This protein binds this small molecule.
Small molecule (SMILES): c1ccc(-c2nsc(N3CCNCC3)n2)cc1

Binding-site contacts:
Ligand atom CAA contacts residue HIS177 of chain 1.B at 4.2 Å.
Ligand atom CAC contacts residue SER179 of chain 1.B at 3.8 Å.
Ligand atom SAM contacts residue ASP270 of chain 1.B at 4.2 Å.
Ligand atom CAE contacts residue MET210 of chain 1.B at 4.0 Å (hydrophobic).
Ligand atom NJ contacts residue ASP270 of chain 1.B at 3.5 Å.
Ligand atom CAA contacts residue SER179 of chain 1.B at 2.9 Å.
Ligand atom CAC contacts residue HIS177 of chain 1.B at 4.1 Å.
Ligand atom CAB contacts residue LEU273 of chain 1.B at 3.6 Å (hydrophobic).
Ligand atom CAG contacts residue MET158 of chain 1.B at 3.5 Å (hydrophobic).
Ligand atom CAO contacts residue MET210 of chain 1.B at 3.8 Å (hydrophobic).
Ligand atom CAG contacts residue ASP155 of chain 1.B at 3.5 Å.
Ligand atom CAC contacts residue GOL1 of chain 1.O at 3.8 Å.
Ligand atom CAI contacts residue ALA212 of chain 1.B at 4.0 Å (hydrophobic).
Ligand atom CAN contacts residue MET210 of chain 1.B at 4.2 Å (hydrophobic).
Ligand atom CAI contacts residue ASP155 of chain 1.B at 3.6 Å.
Ligand atom CAC contacts residue LEU273 of chain 1.B at 4.3 Å (hydrophobic).
Ligand atom NL contacts residue ASP155 of chain 1.B at 2.8 Å (salt-bridge).
Ligand atom CAG contacts residue ASP157 of chain 1.B at 3.1 Å.
Ligand atom CAH contacts residue ASP155 of chain 1.B at 3.7 Å.
Ligand atom NQ contacts residue MET210 of chain 1.B at 3.8 Å.
Ligand atom CAI contacts residue MET158 of chain 1.B at 3.4 Å (hydrophobic).
Ligand atom NK contacts residue MET210 of chain 1.B at 3.1 Å.
Ligand atom CAB contacts residue LEU274 of chain 1.B at 3.5 Å (hydrophobic).
Ligand atom NL contacts residue ASP157 of chain 1.B at 2.9 Å (salt-bridge).
Ligand atom NJ contacts residue PRO178 of chain 1.B at 3.9 Å.
Ligand atom CAD contacts residue PRO178 of chain 1.B at 3.8 Å (hydrophobic).
Ligand atom CAD contacts residue LEU274 of chain 1.B at 3.7 Å (hydrophobic).
Ligand atom CAA contacts residue LEU273 of chain 1.B at 3.8 Å (hydrophobic).
Ligand atom CAH contacts residue MET210 of chain 1.B at 3.6 Å (hydrophobic).
Ligand atom NQ contacts residue ASP155 of chain 1.B at 4.2 Å.
Ligand atom CAB contacts residue SER179 of chain 1.B at 3.1 Å.
Ligand atom CAF contacts residue ASP157 of chain 1.B at 3.6 Å.
Ligand atom SAM contacts residue ALA287 of chain 1.B at 4.0 Å.
Ligand atom CAD contacts residue LEU273 of chain 1.B at 4.0 Å (hydrophobic).
Ligand atom SAM contacts residue TRP269 of chain 1.B at 4.0 Å.
Ligand atom CAD contacts residue SER179 of chain 1.B at 4.2 Å.
Ligand atom CAE contacts residue HIS177 of chain 1.B at 4.2 Å.
Ligand atom NJ contacts residue TRP269 of chain 1.B at 4.3 Å.
Ligand atom CAF contacts residue ASP155 of chain 1.B at 3.5 Å.
Ligand atom CAP contacts residue MET210 of chain 1.B at 3.6 Å (hydrophobic).

Sequence of chain 1.B:
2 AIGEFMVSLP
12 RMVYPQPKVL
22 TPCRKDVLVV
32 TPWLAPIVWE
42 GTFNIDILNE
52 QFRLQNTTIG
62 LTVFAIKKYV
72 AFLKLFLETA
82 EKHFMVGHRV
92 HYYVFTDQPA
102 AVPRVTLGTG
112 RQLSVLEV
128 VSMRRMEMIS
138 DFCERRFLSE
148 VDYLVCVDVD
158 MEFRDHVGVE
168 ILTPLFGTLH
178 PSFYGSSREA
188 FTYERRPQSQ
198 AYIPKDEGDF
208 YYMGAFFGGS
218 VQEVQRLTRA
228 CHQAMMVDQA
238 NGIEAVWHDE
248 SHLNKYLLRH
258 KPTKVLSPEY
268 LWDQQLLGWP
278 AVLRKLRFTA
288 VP